Sequence of chain 15.B:
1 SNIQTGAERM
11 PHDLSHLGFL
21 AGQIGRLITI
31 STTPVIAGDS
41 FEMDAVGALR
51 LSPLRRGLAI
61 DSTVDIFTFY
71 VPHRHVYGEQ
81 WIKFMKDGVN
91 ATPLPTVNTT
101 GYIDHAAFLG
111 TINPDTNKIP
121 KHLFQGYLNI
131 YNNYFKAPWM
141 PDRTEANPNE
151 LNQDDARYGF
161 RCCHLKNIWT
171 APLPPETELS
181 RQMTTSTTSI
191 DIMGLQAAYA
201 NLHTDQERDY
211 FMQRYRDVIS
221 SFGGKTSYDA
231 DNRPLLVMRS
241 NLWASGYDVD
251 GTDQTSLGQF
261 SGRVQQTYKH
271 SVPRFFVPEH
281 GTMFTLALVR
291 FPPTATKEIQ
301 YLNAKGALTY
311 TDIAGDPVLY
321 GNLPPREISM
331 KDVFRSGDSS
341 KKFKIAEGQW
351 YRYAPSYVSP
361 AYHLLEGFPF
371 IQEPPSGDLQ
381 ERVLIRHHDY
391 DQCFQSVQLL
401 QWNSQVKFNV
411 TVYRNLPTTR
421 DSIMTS

This protein binds this small molecule.
Small molecule (SMILES): Nc1ccn([C@H]2C[C@H](O)[C@@H](CO[P](=O)(O)O[C@H]3C[C@H](n4cnc5c(N)ncnc54)O[C@@H]3CO[P](=O)(O)O[C@H]3C[C@H](n4cnc5c(N)ncnc54)O[C@@H]3CO[P](=O)(O)O[C@H]3C[C@H](n4cnc5c(N)ncnc54)O[C@@H]3COP(=O)(O)O)O2)c(=O)n1

Sequence of chain 14.B:
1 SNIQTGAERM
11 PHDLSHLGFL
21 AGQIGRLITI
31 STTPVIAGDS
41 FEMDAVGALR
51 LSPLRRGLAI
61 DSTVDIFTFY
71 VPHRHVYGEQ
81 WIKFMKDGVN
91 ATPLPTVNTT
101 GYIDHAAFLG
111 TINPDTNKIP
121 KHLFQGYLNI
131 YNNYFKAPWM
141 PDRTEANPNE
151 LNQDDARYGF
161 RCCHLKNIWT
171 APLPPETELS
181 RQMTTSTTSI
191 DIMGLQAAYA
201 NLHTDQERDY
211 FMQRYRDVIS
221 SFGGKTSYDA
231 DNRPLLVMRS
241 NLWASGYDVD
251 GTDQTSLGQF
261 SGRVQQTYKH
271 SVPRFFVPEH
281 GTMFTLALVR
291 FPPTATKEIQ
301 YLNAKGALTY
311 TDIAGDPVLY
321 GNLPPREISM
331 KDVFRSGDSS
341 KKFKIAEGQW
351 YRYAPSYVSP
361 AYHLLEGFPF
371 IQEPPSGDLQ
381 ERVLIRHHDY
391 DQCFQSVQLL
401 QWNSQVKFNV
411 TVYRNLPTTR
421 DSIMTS

Sequence of chain 45.B:
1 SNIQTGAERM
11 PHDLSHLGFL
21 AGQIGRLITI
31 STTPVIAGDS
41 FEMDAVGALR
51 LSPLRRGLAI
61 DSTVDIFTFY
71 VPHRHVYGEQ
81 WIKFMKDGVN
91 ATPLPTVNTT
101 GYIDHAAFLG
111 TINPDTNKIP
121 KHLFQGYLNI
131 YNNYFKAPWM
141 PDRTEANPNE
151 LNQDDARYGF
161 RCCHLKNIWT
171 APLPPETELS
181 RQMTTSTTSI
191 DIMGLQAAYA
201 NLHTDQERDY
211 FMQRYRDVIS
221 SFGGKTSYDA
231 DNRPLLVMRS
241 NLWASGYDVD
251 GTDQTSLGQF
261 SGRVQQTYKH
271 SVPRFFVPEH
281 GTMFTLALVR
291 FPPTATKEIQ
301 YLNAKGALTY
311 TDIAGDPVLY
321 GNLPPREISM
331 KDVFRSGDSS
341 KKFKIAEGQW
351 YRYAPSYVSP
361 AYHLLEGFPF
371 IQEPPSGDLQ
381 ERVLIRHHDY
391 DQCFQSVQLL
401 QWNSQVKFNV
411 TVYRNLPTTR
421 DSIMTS

Binding-site contacts:
Ligand atom OP1 contacts residue THR418 of chain 15.B at 3.2 Å.
Ligand atom C5 contacts residue ALA7 of chain 45.B at 2.7 Å (hydrophobic).
Ligand atom P contacts residue ARG28 of chain 14.D at 3.4 Å.
Ligand atom P contacts residue GLU207 of chain 14.B at 3.4 Å.
Ligand atom O3' contacts residue TYR31 of chain 14.D at 3.2 Å (h-bond).
Ligand atom O5' contacts residue TYR31 of chain 14.D at 2.2 Å (h-bond).
Ligand atom N6 contacts residue ALA27 of chain 14.D at 3.2 Å (h-bond).
Ligand atom C4' contacts residue ARG420 of chain 15.B at 3.4 Å.
Ligand atom C5 contacts residue ALA27 of chain 14.D at 2.9 Å (hydrophobic).
Ligand atom N7 contacts residue ALA27 of chain 14.D at 1.6 Å.
Ligand atom C4' contacts residue GLY6 of chain 45.B at 3.1 Å.
Ligand atom N6 contacts residue GLY26 of chain 14.D at 3.1 Å.
Ligand atom O5' contacts residue ARG28 of chain 14.D at 3.1 Å (salt-bridge).
Ligand atom N6 contacts residue ASP217 of chain 14.B at 2.8 Å (salt-bridge).
Ligand atom OP1 contacts residue ARG420 of chain 15.B at 2.4 Å (salt-bridge).
Ligand atom O3' contacts residue ARG420 of chain 15.B at 1.7 Å (salt-bridge).
Ligand atom C5 contacts residue GLY26 of chain 14.D at 3.5 Å.
Ligand atom O3' contacts residue THR5 of chain 45.B at 3.1 Å (h-bond).
Ligand atom C5' contacts residue ARG28 of chain 14.D at 2.8 Å.
Ligand atom C3' contacts residue THR5 of chain 45.B at 3.2 Å.
Ligand atom OP2 contacts residue GLU207 of chain 14.B at 2.0 Å (salt-bridge).
Ligand atom O3' contacts residue GLY6 of chain 45.B at 2.3 Å (h-bond).
Ligand atom C6 contacts residue ALA7 of chain 45.B at 2.7 Å (hydrophobic).
Ligand atom C8 contacts residue ARG28 of chain 14.D at 3.1 Å.
Ligand atom C8 contacts residue ALA27 of chain 14.D at 2.0 Å (hydrophobic).
Ligand atom P contacts residue ARG420 of chain 15.B at 2.5 Å.
Ligand atom P contacts residue TYR31 of chain 14.D at 3.5 Å.
Ligand atom N9 contacts residue ALA27 of chain 14.D at 3.1 Å.
Ligand atom C3' contacts residue GLY6 of chain 45.B at 3.2 Å.
Ligand atom C4' contacts residue THR5 of chain 45.B at 2.6 Å.
Ligand atom C1' contacts residue GLY6 of chain 45.B at 2.9 Å.
Ligand atom O4' contacts residue GLY6 of chain 45.B at 2.9 Å.
Ligand atom C5' contacts residue THR5 of chain 45.B at 3.1 Å.
Ligand atom O5' contacts residue ARG420 of chain 15.B at 2.9 Å (salt-bridge).
Ligand atom OP1 contacts residue ARG28 of chain 14.D at 2.7 Å (salt-bridge).
Ligand atom C5' contacts residue TYR31 of chain 14.D at 3.0 Å (hydrophobic).
Ligand atom OP2 contacts residue ARG420 of chain 15.B at 3.4 Å (salt-bridge).
Ligand atom N7 contacts residue GLY26 of chain 14.D at 2.7 Å.
Ligand atom OP1 contacts residue PHE211 of chain 14.B at 2.1 Å.
Ligand atom O4' contacts residue ARG420 of chain 15.B at 3.2 Å (salt-bridge).

Sequence of chain 14.D:
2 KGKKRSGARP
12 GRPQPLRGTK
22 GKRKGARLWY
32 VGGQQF